Sequence of chain 54.B:
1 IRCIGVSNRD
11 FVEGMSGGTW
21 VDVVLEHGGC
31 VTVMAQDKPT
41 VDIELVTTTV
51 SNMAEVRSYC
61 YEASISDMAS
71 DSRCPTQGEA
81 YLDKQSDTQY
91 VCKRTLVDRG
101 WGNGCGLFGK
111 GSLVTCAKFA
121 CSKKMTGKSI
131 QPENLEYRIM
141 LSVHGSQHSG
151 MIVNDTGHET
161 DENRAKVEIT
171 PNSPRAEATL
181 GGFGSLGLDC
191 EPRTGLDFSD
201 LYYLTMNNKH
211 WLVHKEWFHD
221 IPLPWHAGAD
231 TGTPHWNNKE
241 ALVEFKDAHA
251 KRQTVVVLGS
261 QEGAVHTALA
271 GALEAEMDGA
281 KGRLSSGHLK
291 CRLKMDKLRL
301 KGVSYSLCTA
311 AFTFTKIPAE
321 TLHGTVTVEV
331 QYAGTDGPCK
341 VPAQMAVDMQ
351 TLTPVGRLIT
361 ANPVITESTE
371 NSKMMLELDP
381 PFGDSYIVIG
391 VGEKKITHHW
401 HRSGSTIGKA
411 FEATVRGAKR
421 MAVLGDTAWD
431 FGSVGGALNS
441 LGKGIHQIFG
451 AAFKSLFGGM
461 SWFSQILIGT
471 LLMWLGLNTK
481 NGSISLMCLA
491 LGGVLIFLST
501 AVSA

The small molecule below binds the protein below.
Small molecule (SMILES): CC(=O)N[C@@H]1[C@@H](O)[C@H](O)[C@@H](CO)O[C@H]1O

Binding-site contacts:
Ligand atom C1 contacts residue MET151 of chain 54.B at 4.2 Å (hydrophobic).
Ligand atom O5 contacts residue ASN154 of chain 54.B at 2.4 Å (h-bond).
Ligand atom O7 contacts residue ASN154 of chain 54.B at 4.3 Å.
Ligand atom O4 contacts residue MET151 of chain 54.B at 4.4 Å.
Ligand atom C3 contacts residue ASN154 of chain 54.B at 3.9 Å.
Ligand atom O5 contacts residue MET151 of chain 54.B at 3.7 Å.
Ligand atom C5 contacts residue ASN154 of chain 54.B at 3.7 Å.
Ligand atom C7 contacts residue ASN154 of chain 54.B at 3.4 Å.
Ligand atom O3 contacts residue MET151 of chain 54.B at 4.2 Å.
Ligand atom C4 contacts residue MET151 of chain 54.B at 3.5 Å (hydrophobic).
Ligand atom C1 contacts residue ASN154 of chain 54.B at 1.4 Å.
Ligand atom C4 contacts residue ASN154 of chain 54.B at 4.2 Å.
Ligand atom C8 contacts residue ASN154 of chain 54.B at 3.0 Å.
Ligand atom C2 contacts residue MET151 of chain 54.B at 4.0 Å (hydrophobic).
Ligand atom C2 contacts residue ASN154 of chain 54.B at 2.5 Å.
Ligand atom C5 contacts residue MET151 of chain 54.B at 4.1 Å (hydrophobic).
Ligand atom C3 contacts residue MET151 of chain 54.B at 4.1 Å (hydrophobic).
Ligand atom N2 contacts residue ASN154 of chain 54.B at 2.9 Å.